A protein and the small-molecule ligand that binds it are described below.
Small molecule (SMILES): CC(=O)N[C@H]1[C@H](O[C@H]2[C@H](O)[C@@H](NC(C)=O)CO[C@@H]2CO)O[C@H](CO)[C@@H](O[C@@H]2O[C@H](CO)[C@@H](O)[C@H](O)[C@@H]2O)[C@@H]1O

Binding-site contacts:
Ligand atom C8 contacts residue ASN126 of chain 1.Q at 3.3 Å.
Ligand atom C6 contacts residue TYR127 of chain 1.Q at 4.4 Å (hydrophobic).
Ligand atom C2 contacts residue ASN126 of chain 1.Q at 2.5 Å.
Ligand atom C3 contacts residue ASN126 of chain 1.Q at 3.8 Å.
Ligand atom O7 contacts residue ASN126 of chain 1.Q at 2.8 Å (h-bond).
Ligand atom C1 contacts residue SER125 of chain 1.Q at 4.1 Å.
Ligand atom O7 contacts residue ILE124 of chain 1.Q at 3.8 Å.
Ligand atom C1 contacts residue ASN126 of chain 1.Q at 1.4 Å.
Ligand atom O5 contacts residue ASN126 of chain 1.Q at 2.4 Å (h-bond).
Ligand atom C4 contacts residue ASN126 of chain 1.Q at 4.3 Å.
Ligand atom C7 contacts residue ASN126 of chain 1.Q at 3.1 Å.
Ligand atom O6 contacts residue TYR127 of chain 1.Q at 4.2 Å.
Ligand atom C2 contacts residue SER125 of chain 1.Q at 4.5 Å.
Ligand atom O5 contacts residue SER125 of chain 1.Q at 4.3 Å.
Ligand atom O7 contacts residue SER125 of chain 1.Q at 3.3 Å.
Ligand atom N2 contacts residue ASN126 of chain 1.Q at 2.9 Å (h-bond).
Ligand atom C5 contacts residue ASN126 of chain 1.Q at 3.7 Å.
Ligand atom C7 contacts residue SER125 of chain 1.Q at 4.5 Å.

Sequence of chain 1.Q:
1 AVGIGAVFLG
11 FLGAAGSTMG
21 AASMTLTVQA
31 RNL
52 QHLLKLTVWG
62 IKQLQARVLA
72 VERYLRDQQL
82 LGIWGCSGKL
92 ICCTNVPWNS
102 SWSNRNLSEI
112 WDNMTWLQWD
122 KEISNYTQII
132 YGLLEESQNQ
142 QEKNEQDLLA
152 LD